Binding-site contacts:
Ligand atom C2 contacts residue TRP347 of chain 1.A at 3.9 Å (hydrophobic).
Ligand atom O3 contacts residue GLU228 of chain 1.A at 4.0 Å.
Ligand atom O5 contacts residue TYR272 of chain 1.A at 3.2 Å.
Ligand atom C1 contacts residue TYR272 of chain 1.A at 3.6 Å (hydrophobic).
Ligand atom O6 contacts residue TYR272 of chain 1.A at 3.2 Å (h-bond).
Ligand atom O2 contacts residue GLU228 of chain 1.A at 2.8 Å (salt-bridge).
Ligand atom O2 contacts residue ALA180 of chain 1.A at 3.5 Å.
Ligand atom O1 contacts residue ASN129 of chain 1.A at 3.1 Å (h-bond).
Ligand atom C4 contacts residue TRP457 of chain 1.A at 3.7 Å (hydrophobic).
Ligand atom C3 contacts residue TRP179 of chain 1.A at 3.7 Å (hydrophobic).
Ligand atom C6 contacts residue TRP457 of chain 1.A at 3.8 Å (hydrophobic).
Ligand atom O3 contacts residue ARG183 of chain 1.A at 3.3 Å (salt-bridge).
Ligand atom C2 contacts residue LYS132 of chain 1.A at 3.8 Å.
Ligand atom O4 contacts residue ARG183 of chain 1.A at 3.1 Å (salt-bridge).
Ligand atom O3 contacts residue TRP457 of chain 1.A at 3.3 Å.
Ligand atom C6 contacts residue PRO271 of chain 1.A at 3.8 Å (hydrophobic).
Ligand atom C1 contacts residue TRP347 of chain 1.A at 3.8 Å (hydrophobic).
Ligand atom O6 contacts residue PHE273 of chain 1.A at 3.7 Å.
Ligand atom O2 contacts residue TRP179 of chain 1.A at 3.2 Å (h-bond).
Ligand atom O2 contacts residue ASP182 of chain 1.A at 2.6 Å (salt-bridge).
Ligand atom O4 contacts residue ARG461 of chain 1.A at 3.9 Å.
Ligand atom C1 contacts residue ASP131 of chain 1.A at 3.5 Å.
Ligand atom C6 contacts residue TYR272 of chain 1.A at 3.8 Å (hydrophobic).
Ligand atom C4 contacts residue TYR272 of chain 1.A at 4.0 Å (hydrophobic).
Ligand atom C2 contacts residue ASP182 of chain 1.A at 3.4 Å.
Ligand atom C3 contacts residue ASP182 of chain 1.A at 3.8 Å.
Ligand atom O6 contacts residue PRO271 of chain 1.A at 3.4 Å.
Ligand atom O3 contacts residue ALA180 of chain 1.A at 3.4 Å.
Ligand atom O1 contacts residue LYS132 of chain 1.A at 2.8 Å (salt-bridge).
Ligand atom O5 contacts residue ASP131 of chain 1.A at 4.0 Å.
Ligand atom C1 contacts residue LYS132 of chain 1.A at 3.6 Å.
Ligand atom O2 contacts residue LYS132 of chain 1.A at 2.9 Å (salt-bridge).
Ligand atom C3 contacts residue TRP457 of chain 1.A at 4.0 Å (hydrophobic).
Ligand atom C6 contacts residue GLU270 of chain 1.A at 3.6 Å.
Ligand atom O2 contacts residue TRP347 of chain 1.A at 4.0 Å.
Ligand atom O4 contacts residue TRP179 of chain 1.A at 3.6 Å.
Ligand atom O6 contacts residue GLU270 of chain 1.A at 2.9 Å (salt-bridge).
Ligand atom C2 contacts residue GLU228 of chain 1.A at 3.7 Å.
Ligand atom O3 contacts residue ASP182 of chain 1.A at 2.7 Å (salt-bridge).
Ligand atom O1 contacts residue ASP131 of chain 1.A at 3.2 Å (salt-bridge).

A small-molecule ligand and the protein it binds are described below.
Small molecule (SMILES): OC[C@H]1O[C@H](O[C@H]2[C@H](O)[C@@H](O)[C@@H](O)O[C@@H]2CO)[C@H](O)[C@@H](O)[C@@H]1O

Sequence of chain 1.A:
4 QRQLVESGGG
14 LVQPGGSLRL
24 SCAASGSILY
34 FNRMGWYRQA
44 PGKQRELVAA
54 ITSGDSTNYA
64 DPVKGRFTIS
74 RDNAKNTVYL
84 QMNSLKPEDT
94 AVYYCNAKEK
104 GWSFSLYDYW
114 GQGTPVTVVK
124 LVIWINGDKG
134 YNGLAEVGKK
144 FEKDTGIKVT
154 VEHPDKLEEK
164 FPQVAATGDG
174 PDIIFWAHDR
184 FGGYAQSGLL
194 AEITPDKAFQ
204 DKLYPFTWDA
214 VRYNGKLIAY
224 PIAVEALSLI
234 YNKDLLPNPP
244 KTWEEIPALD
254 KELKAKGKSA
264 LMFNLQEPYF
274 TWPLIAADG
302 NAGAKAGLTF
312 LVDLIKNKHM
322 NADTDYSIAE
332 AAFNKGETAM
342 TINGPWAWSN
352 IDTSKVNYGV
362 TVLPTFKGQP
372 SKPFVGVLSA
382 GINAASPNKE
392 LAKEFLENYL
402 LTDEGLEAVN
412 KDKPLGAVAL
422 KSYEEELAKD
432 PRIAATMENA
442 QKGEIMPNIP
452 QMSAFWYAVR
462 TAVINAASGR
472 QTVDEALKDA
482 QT